A protein and the small-molecule ligand that binds it are described below.
Small molecule (SMILES): CC(C)CCC[C@@H](C)[C@H]1CC[C@H]2[C@@H]3CC=C4C[C@@H](O)CC[C@]4(C)[C@H]3CC[C@]12C

Sequence of chain 1.A:
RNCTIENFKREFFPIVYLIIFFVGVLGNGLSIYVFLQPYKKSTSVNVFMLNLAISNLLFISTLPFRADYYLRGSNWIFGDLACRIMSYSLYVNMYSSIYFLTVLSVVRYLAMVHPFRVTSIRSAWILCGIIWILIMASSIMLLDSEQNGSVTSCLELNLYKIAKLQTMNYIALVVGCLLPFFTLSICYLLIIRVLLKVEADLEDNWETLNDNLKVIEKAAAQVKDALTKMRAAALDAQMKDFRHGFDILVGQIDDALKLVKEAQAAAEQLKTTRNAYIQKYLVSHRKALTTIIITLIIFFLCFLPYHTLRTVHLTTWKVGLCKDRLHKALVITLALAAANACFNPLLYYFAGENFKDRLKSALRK

Binding-site contacts:
Ligand atom C6 contacts residue ARG210 of chain 1.A at 4.3 Å.
Ligand atom C6 contacts residue ILE209 of chain 1.A at 4.3 Å (hydrophobic).
Ligand atom C7 contacts residue LEU206 of chain 1.A at 4.2 Å (hydrophobic).
Ligand atom C16 contacts residue TYR205 of chain 1.A at 3.6 Å (hydrophobic).
Ligand atom C7 contacts residue ILE209 of chain 1.A at 3.9 Å (hydrophobic).
Ligand atom C14 contacts residue LEU206 of chain 1.A at 4.2 Å (hydrophobic).
Ligand atom C26 contacts residue LEU336 of chain 1.A at 4.5 Å (hydrophobic).
Ligand atom C26 contacts residue PHE198 of chain 1.A at 4.5 Å (hydrophobic).
Ligand atom C15 contacts residue TYR205 of chain 1.A at 3.9 Å (hydrophobic).
Ligand atom C12 contacts residue LEU206 of chain 1.A at 4.0 Å (hydrophobic).
Ligand atom C24 contacts residue TYR205 of chain 1.A at 4.5 Å (hydrophobic).
Ligand atom C9 contacts residue LEU206 of chain 1.A at 4.4 Å (hydrophobic).
Ligand atom C26 contacts residue SER202 of chain 1.A at 3.3 Å.